This small molecule binds to this protein.
Small molecule (SMILES): C[N+](C)(C)[O-]

Binding-site contacts:
Ligand atom CAB contacts residue TYR71 of chain 1.B at 3.6 Å (hydrophobic).
Ligand atom CAB contacts residue TRP126 of chain 1.B at 4.0 Å (hydrophobic).
Ligand atom NAC contacts residue GLU151 of chain 1.B at 3.9 Å.
Ligand atom OAE contacts residue GLU151 of chain 1.B at 4.4 Å.
Ligand atom CAA contacts residue GLU151 of chain 1.B at 3.2 Å.
Ligand atom OAE contacts residue TRP126 of chain 1.B at 4.2 Å.
Ligand atom CAA contacts residue ASP147 of chain 1.B at 3.2 Å.
Ligand atom NAC contacts residue ASP147 of chain 1.B at 3.5 Å (salt-bridge).
Ligand atom OAE contacts residue SER130 of chain 1.B at 3.2 Å (h-bond).
Ligand atom NAC contacts residue SER130 of chain 1.B at 3.7 Å.
Ligand atom CAB contacts residue SER130 of chain 1.B at 3.1 Å.
Ligand atom OAE contacts residue ASP147 of chain 1.B at 2.6 Å (salt-bridge).
Ligand atom CAD contacts residue GLU151 of chain 1.B at 3.5 Å.
Ligand atom NAC contacts residue TRP126 of chain 1.B at 4.5 Å.
Ligand atom CAB contacts residue ASP147 of chain 1.B at 3.5 Å.
Ligand atom OAE contacts residue MET127 of chain 1.B at 3.8 Å.
Ligand atom OAE contacts residue HIS156 of chain 1.A at 4.3 Å.
Ligand atom CAD contacts residue TYR110 of chain 1.B at 3.5 Å (hydrophobic).
Ligand atom CAD contacts residue TRP126 of chain 1.B at 3.6 Å (hydrophobic).
Ligand atom CAA contacts residue HIS156 of chain 1.A at 4.0 Å.

Sequence of chain 1.A:
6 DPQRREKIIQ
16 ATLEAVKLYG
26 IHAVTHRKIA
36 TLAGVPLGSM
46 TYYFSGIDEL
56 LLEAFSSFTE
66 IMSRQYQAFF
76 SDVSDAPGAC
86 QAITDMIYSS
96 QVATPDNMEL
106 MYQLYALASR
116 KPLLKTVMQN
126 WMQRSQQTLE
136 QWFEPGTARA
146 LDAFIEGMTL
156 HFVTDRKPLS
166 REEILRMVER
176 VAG

Sequence of chain 1.B:
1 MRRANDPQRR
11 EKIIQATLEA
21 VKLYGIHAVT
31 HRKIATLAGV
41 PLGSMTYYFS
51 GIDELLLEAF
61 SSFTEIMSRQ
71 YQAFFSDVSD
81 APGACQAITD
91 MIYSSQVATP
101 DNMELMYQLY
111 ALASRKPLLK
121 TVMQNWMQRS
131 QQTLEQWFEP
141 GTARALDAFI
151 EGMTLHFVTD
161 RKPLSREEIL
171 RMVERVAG